The small molecule below binds the protein below.
Small molecule (SMILES): N/C(=N/Cc1ccc(Cl)cc1)SCCCc1c[nH]cn1

Binding-site contacts:
Ligand atom S11 contacts residue TYR95 of chain 1.A at 4.3 Å.
Ligand atom C07 contacts residue GLN347 of chain 1.A at 4.1 Å.
Ligand atom N19 contacts residue PHE344 of chain 1.A at 3.5 Å (h-bond).
Ligand atom N10 contacts residue CYS98 of chain 1.A at 4.2 Å.
Ligand atom C18 contacts residue PHE344 of chain 1.A at 3.3 Å (hydrophobic).
Ligand atom N17 contacts residue TRP348 of chain 1.A at 3.1 Å (h-bond).
Ligand atom C15 contacts residue GLN347 of chain 1.A at 4.2 Å.
Ligand atom C05 contacts residue GLU182 of chain 1.A at 3.5 Å.
Ligand atom C07 contacts residue TRP316 of chain 1.A at 3.4 Å (hydrophobic).
Ligand atom N17 contacts residue PHE344 of chain 1.A at 3.8 Å.
Ligand atom C12 contacts residue TYR95 of chain 1.A at 3.7 Å (hydrophobic).
Ligand atom C13 contacts residue TYR95 of chain 1.A at 3.5 Å (hydrophobic).
Ligand atom C15 contacts residue ASP94 of chain 1.A at 4.3 Å.
Ligand atom N17 contacts residue ASP94 of chain 1.A at 2.7 Å (salt-bridge).
Ligand atom C03 contacts residue SER179 of chain 1.A at 3.5 Å.
Ligand atom N10 contacts residue THR99 of chain 1.A at 2.8 Å (h-bond).
Ligand atom C18 contacts residue TRP348 of chain 1.A at 3.8 Å (hydrophobic).
Ligand atom N08 contacts residue GLU182 of chain 1.A at 2.8 Å (salt-bridge).
Ligand atom C04 contacts residue SER179 of chain 1.A at 3.3 Å.
Ligand atom C16 contacts residue TRP348 of chain 1.A at 3.9 Å (hydrophobic).
Ligand atom N19 contacts residue GLN347 of chain 1.A at 3.7 Å.
Ligand atom C02 contacts residue TYR319 of chain 1.A at 4.0 Å (hydrophobic).
Ligand atom C05 contacts residue SER179 of chain 1.A at 4.2 Å.
Ligand atom CL1 contacts residue SER179 of chain 1.A at 3.4 Å.
Ligand atom C06 contacts residue GLU182 of chain 1.A at 3.9 Å.
Ligand atom CL1 contacts residue LEU175 of chain 1.A at 3.7 Å.
Ligand atom N10 contacts residue TRP316 of chain 1.A at 3.6 Å.
Ligand atom C16 contacts residue CYS98 of chain 1.A at 3.7 Å (hydrophobic).
Ligand atom C16 contacts residue ASP94 of chain 1.A at 3.0 Å.
Ligand atom C04 contacts residue THR178 of chain 1.A at 4.0 Å.
Ligand atom C09 contacts residue THR99 of chain 1.A at 3.9 Å.
Ligand atom C15 contacts residue CYS98 of chain 1.A at 4.3 Å (hydrophobic).
Ligand atom C09 contacts residue GLU182 of chain 1.A at 3.4 Å.
Ligand atom N10 contacts residue GLU182 of chain 1.A at 2.7 Å (salt-bridge).
Ligand atom C18 contacts residue ASP94 of chain 1.A at 4.0 Å.
Ligand atom C09 contacts residue TRP316 of chain 1.A at 3.7 Å (hydrophobic).
Ligand atom C07 contacts residue GLU182 of chain 1.A at 3.4 Å.
Ligand atom C01 contacts residue TYR319 of chain 1.A at 3.9 Å (hydrophobic).
Ligand atom N08 contacts residue TRP316 of chain 1.A at 3.4 Å.
Ligand atom S11 contacts residue CYS98 of chain 1.A at 3.7 Å.

Sequence of chain 1.A:
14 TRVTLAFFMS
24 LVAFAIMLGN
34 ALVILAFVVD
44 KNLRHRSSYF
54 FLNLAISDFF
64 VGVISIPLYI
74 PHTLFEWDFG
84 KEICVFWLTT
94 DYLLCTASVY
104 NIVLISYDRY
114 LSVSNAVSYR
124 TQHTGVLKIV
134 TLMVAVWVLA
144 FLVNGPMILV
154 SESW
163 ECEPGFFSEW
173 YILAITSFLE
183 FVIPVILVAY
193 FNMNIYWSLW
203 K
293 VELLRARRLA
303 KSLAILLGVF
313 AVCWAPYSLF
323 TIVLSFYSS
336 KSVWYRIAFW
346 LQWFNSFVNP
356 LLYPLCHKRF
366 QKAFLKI